The protein below binds the small molecule below.
Small molecule (SMILES): CC(=O)N[C@@H]1[C@@H](O)[C@H](O)[C@@H](CO)O[C@H]1O

Sequence of chain 1.B:
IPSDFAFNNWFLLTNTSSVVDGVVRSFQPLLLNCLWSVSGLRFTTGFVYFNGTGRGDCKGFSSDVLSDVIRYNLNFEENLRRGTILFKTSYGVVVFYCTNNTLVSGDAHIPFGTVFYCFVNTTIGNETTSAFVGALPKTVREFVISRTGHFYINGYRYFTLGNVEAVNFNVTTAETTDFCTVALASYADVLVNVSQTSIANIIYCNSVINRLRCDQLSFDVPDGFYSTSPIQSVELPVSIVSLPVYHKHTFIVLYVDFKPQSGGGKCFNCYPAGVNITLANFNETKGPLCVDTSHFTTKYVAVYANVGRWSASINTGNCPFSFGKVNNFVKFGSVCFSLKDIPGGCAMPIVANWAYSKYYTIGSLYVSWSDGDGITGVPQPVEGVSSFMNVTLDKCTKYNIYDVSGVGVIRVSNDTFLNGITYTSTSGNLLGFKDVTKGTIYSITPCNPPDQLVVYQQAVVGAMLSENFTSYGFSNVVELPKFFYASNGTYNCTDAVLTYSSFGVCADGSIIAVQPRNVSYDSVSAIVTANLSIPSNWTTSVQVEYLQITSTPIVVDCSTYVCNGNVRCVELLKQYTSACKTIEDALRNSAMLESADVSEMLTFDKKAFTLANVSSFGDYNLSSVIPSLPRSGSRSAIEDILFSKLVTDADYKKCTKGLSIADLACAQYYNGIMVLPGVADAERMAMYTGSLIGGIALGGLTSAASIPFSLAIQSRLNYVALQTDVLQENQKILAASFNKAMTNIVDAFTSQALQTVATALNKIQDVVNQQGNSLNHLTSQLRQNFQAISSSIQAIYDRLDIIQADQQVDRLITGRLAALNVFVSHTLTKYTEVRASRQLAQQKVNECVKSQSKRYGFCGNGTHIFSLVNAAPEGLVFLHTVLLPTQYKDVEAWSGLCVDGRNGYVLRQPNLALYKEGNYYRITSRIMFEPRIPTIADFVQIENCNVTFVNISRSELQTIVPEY

Binding-site contacts:
Ligand atom O6 contacts residue ASN171 of chain 1.B at 4.3 Å.
Ligand atom C1 contacts residue SER180 of chain 1.B at 4.1 Å.
Ligand atom C8 contacts residue SER180 of chain 1.B at 4.4 Å.
Ligand atom C2 contacts residue TYR144 of chain 1.B at 3.1 Å (hydrophobic).
Ligand atom O6 contacts residue TYR144 of chain 1.B at 2.9 Å (h-bond).
Ligand atom O7 contacts residue SER180 of chain 1.B at 2.6 Å (h-bond).
Ligand atom C1 contacts residue TYR144 of chain 1.B at 3.0 Å (hydrophobic).
Ligand atom C2 contacts residue SER180 of chain 1.B at 3.9 Å.
Ligand atom C3 contacts residue TYR144 of chain 1.B at 4.3 Å (hydrophobic).
Ligand atom C8 contacts residue TYR144 of chain 1.B at 3.4 Å (hydrophobic).
Ligand atom C6 contacts residue TYR144 of chain 1.B at 3.6 Å (hydrophobic).
Ligand atom C5 contacts residue ASN171 of chain 1.B at 3.5 Å.
Ligand atom C3 contacts residue ASN171 of chain 1.B at 3.8 Å.
Ligand atom C8 contacts residue ASN171 of chain 1.B at 4.1 Å.
Ligand atom C5 contacts residue TYR144 of chain 1.B at 3.4 Å (hydrophobic).
Ligand atom C4 contacts residue TYR144 of chain 1.B at 4.1 Å (hydrophobic).
Ligand atom O5 contacts residue TYR144 of chain 1.B at 2.3 Å (h-bond).
Ligand atom C1 contacts residue ASN171 of chain 1.B at 1.4 Å.
Ligand atom N2 contacts residue SER180 of chain 1.B at 2.7 Å (h-bond).
Ligand atom O5 contacts residue ASN171 of chain 1.B at 2.3 Å (h-bond).
Ligand atom C7 contacts residue ASN171 of chain 1.B at 3.2 Å.
Ligand atom N2 contacts residue ASN171 of chain 1.B at 2.8 Å (h-bond).
Ligand atom C7 contacts residue TYR144 of chain 1.B at 4.0 Å (hydrophobic).
Ligand atom C8 contacts residue PHE169 of chain 1.B at 4.3 Å (hydrophobic).
Ligand atom C2 contacts residue ASN171 of chain 1.B at 2.6 Å.
Ligand atom O7 contacts residue ASN171 of chain 1.B at 3.6 Å (h-bond).
Ligand atom C7 contacts residue SER180 of chain 1.B at 3.0 Å.
Ligand atom N2 contacts residue TYR144 of chain 1.B at 3.8 Å.
Ligand atom C4 contacts residue ASN171 of chain 1.B at 4.2 Å.